Binding-site contacts:
Ligand atom C1 contacts residue ASN361 of chain 1.C at 1.4 Å.
Ligand atom O5 contacts residue ASN361 of chain 1.C at 2.4 Å (h-bond).
Ligand atom C3 contacts residue ASN361 of chain 1.C at 3.8 Å.
Ligand atom O7 contacts residue ASN361 of chain 1.C at 3.0 Å (h-bond).
Ligand atom C4 contacts residue ASN361 of chain 1.C at 4.3 Å.
Ligand atom C8 contacts residue ASN361 of chain 1.C at 3.9 Å.
Ligand atom C2 contacts residue ASN361 of chain 1.C at 2.5 Å.
Ligand atom O7 contacts residue NAG2 of chain 1.DA at 3.9 Å.
Ligand atom N2 contacts residue ASN361 of chain 1.C at 2.9 Å (h-bond).
Ligand atom C7 contacts residue ASN361 of chain 1.C at 3.1 Å.
Ligand atom C5 contacts residue ASN361 of chain 1.C at 3.6 Å.
Ligand atom C7 contacts residue NAG2 of chain 1.DA at 4.3 Å.

A small-molecule ligand and the protein it binds are described below.
Small molecule (SMILES): CC(=O)N[C@H]1[C@H](O[C@H]2[C@H](O)[C@@H](NC(C)=O)CO[C@@H]2CO)O[C@H](CO)[C@@H](O)[C@@H]1O

Sequence of chain 1.C:
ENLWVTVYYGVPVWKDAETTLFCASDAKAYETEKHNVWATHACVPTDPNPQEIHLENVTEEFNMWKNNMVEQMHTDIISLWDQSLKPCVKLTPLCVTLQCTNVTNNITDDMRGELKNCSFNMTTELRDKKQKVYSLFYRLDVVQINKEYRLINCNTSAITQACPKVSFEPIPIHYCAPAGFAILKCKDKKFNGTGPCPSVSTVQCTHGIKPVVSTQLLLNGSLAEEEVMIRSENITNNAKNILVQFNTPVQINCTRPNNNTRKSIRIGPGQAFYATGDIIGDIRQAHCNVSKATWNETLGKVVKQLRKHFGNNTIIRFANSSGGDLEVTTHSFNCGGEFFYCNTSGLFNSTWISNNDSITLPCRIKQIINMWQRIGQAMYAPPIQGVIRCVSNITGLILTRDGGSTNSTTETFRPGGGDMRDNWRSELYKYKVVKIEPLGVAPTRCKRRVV